Binding-site contacts:
Ligand atom C2 contacts residue TRP24 of chain 1.D at 3.5 Å (hydrophobic).
Ligand atom C7 contacts residue ASN222 of chain 1.D at 3.5 Å.
Ligand atom C2 contacts residue TYR220 of chain 1.D at 3.7 Å (hydrophobic).
Ligand atom C3 contacts residue GLU34 of chain 1.D at 4.0 Å.
Ligand atom O6 contacts residue GLU25 of chain 1.D at 3.2 Å (salt-bridge).
Ligand atom C8 contacts residue ASN222 of chain 1.D at 3.2 Å.
Ligand atom C4 contacts residue TRP24 of chain 1.D at 3.9 Å (hydrophobic).
Ligand atom C1 contacts residue ASN222 of chain 1.D at 1.8 Å.
Ligand atom C8 contacts residue TRP112 of chain 1.D at 4.0 Å (hydrophobic).
Ligand atom O2 contacts residue ILE23 of chain 1.D at 3.9 Å.
Ligand atom C6 contacts residue GLU34 of chain 1.D at 3.1 Å.
Ligand atom O5 contacts residue TRP24 of chain 1.D at 4.1 Å.
Ligand atom O6 contacts residue TRP24 of chain 1.D at 3.7 Å.
Ligand atom C1 contacts residue TRP24 of chain 1.D at 4.0 Å (hydrophobic).
Ligand atom C4 contacts residue GLU34 of chain 1.D at 4.2 Å.
Ligand atom O6 contacts residue HIS105 of chain 1.D at 2.7 Å (h-bond).
Ligand atom C5 contacts residue TRP24 of chain 1.D at 3.6 Å (hydrophobic).
Ligand atom O6 contacts residue TRP24 of chain 1.D at 3.8 Å.
Ligand atom N2 contacts residue TRP24 of chain 1.D at 3.9 Å.
Ligand atom C2 contacts residue GLU34 of chain 1.D at 3.7 Å.
Ligand atom C8 contacts residue GLU34 of chain 1.D at 3.5 Å.
Ligand atom O4 contacts residue GLU34 of chain 1.D at 4.0 Å.
Ligand atom O5 contacts residue HIS105 of chain 1.D at 3.5 Å.
Ligand atom C2 contacts residue ASN222 of chain 1.D at 3.2 Å.
Ligand atom O6 contacts residue GLU34 of chain 1.D at 2.7 Å (salt-bridge).
Ligand atom C3 contacts residue ASN222 of chain 1.D at 4.0 Å.
Ligand atom C6 contacts residue TRP24 of chain 1.D at 3.9 Å (hydrophobic).
Ligand atom N2 contacts residue TYR220 of chain 1.D at 3.5 Å (h-bond).
Ligand atom O5 contacts residue TYR220 of chain 1.D at 4.2 Å.
Ligand atom N2 contacts residue GLU34 of chain 1.D at 2.9 Å (salt-bridge).
Ligand atom C1 contacts residue GLU34 of chain 1.D at 3.5 Å.
Ligand atom C7 contacts residue GLU34 of chain 1.D at 3.8 Å.
Ligand atom O6 contacts residue TRP112 of chain 1.D at 4.0 Å.
Ligand atom N2 contacts residue ASN222 of chain 1.D at 3.4 Å (h-bond).
Ligand atom C6 contacts residue HIS105 of chain 1.D at 3.6 Å.
Ligand atom O5 contacts residue ASN222 of chain 1.D at 2.6 Å (h-bond).
Ligand atom O4 contacts residue TRP24 of chain 1.D at 3.8 Å.
Ligand atom C6 contacts residue TRP112 of chain 1.D at 3.7 Å (hydrophobic).
Ligand atom C1 contacts residue TYR220 of chain 1.D at 3.4 Å (hydrophobic).
Ligand atom C5 contacts residue ASN222 of chain 1.D at 3.7 Å.

A protein and the small-molecule ligand that binds it are described below.
Small molecule (SMILES): CC(=O)N[C@H]1[C@H](O[C@H]2[C@H](O)[C@@H](NC(C)=O)CO[C@@H]2CO)O[C@H](CO)[C@@H](O[C@@H]2O[C@H](CO[C@H]3O[C@H](CO)[C@@H](O)[C@H](O)[C@@H]3O)[C@@H](O)[C@H](O[C@H]3O[C@H](CO)[C@@H](O)[C@H](O)[C@@H]3O)[C@@H]2O)[C@@H]1O

Sequence of chain 1.D:
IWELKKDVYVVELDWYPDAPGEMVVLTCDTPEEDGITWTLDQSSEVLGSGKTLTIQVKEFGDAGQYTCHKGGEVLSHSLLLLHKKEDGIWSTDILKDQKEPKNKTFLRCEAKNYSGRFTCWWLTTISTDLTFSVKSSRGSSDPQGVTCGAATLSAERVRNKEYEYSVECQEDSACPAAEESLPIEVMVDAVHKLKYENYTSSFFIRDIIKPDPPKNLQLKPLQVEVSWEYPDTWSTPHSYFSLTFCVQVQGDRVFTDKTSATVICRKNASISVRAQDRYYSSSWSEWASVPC